Sequence of chain 2.B:
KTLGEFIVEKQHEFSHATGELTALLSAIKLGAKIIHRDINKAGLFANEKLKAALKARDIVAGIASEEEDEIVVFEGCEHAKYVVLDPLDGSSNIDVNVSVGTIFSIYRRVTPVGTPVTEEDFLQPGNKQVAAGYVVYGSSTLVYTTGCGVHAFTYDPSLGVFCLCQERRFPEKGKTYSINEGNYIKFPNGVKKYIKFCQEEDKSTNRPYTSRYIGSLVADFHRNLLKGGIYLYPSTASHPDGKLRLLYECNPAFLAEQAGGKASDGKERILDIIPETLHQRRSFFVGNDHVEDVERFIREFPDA

Binding-site contacts:
Ligand atom C4 contacts residue LEU243 of chain 1.A at 3.6 Å (hydrophobic).
Ligand atom C6 contacts residue TYR239 of chain 1.A at 3.5 Å (hydrophobic).
Ligand atom C3 contacts residue LEU243 of chain 1.A at 3.6 Å (hydrophobic).
Ligand atom P2 contacts residue TYR259 of chain 1.A at 3.8 Å.
Ligand atom O3 contacts residue ASP113 of chain 1.A at 2.5 Å (salt-bridge).
Ligand atom C1 contacts residue GLU275 of chain 1.A at 3.1 Å.
Ligand atom O6P contacts residue TYR259 of chain 1.A at 2.5 Å (h-bond).
Ligand atom P1 contacts residue GLY114 of chain 1.A at 3.6 Å.
Ligand atom P2 contacts residue ASN206 of chain 1.A at 3.7 Å.
Ligand atom P1 contacts residue MG1 of chain 1.F at 2.9 Å.
Ligand atom C4 contacts residue GLY241 of chain 1.A at 3.4 Å.
Ligand atom O2P contacts residue SER115 of chain 1.A at 3.2 Å (h-bond).
Ligand atom O5P contacts residue ARG238 of chain 2.B at 3.2 Å (salt-bridge).
Ligand atom O5 contacts residue LYS269 of chain 1.A at 2.9 Å (salt-bridge).
Ligand atom O1P contacts residue GLU89 of chain 1.A at 3.3 Å (salt-bridge).
Ligand atom O6P contacts residue ASN206 of chain 1.A at 3.8 Å.
Ligand atom C3 contacts residue ASP113 of chain 1.A at 3.5 Å.
Ligand atom O4P contacts residue ARG238 of chain 2.B at 2.8 Å (salt-bridge).
Ligand atom C6 contacts residue LYS269 of chain 1.A at 3.7 Å.
Ligand atom O1P contacts residue LEU112 of chain 1.A at 3.2 Å (h-bond).
Ligand atom O3 contacts residue GLY114 of chain 1.A at 3.6 Å (h-bond).
Ligand atom O5P contacts residue TYR239 of chain 1.A at 2.7 Å (h-bond).
Ligand atom O1 contacts residue ASP113 of chain 1.A at 3.0 Å (salt-bridge).
Ligand atom O2P contacts residue ASP113 of chain 1.A at 3.6 Å.
Ligand atom O2 contacts residue GLY114 of chain 1.A at 3.6 Å.
Ligand atom O3 contacts residue LEU243 of chain 1.A at 2.9 Å (h-bond).
Ligand atom O5P contacts residue ASN206 of chain 1.A at 2.9 Å (h-bond).
Ligand atom O4 contacts residue TYR257 of chain 1.A at 2.7 Å (h-bond).
Ligand atom O6 contacts residue LYS269 of chain 1.A at 2.9 Å (salt-bridge).
Ligand atom O1P contacts residue MG1 of chain 1.E at 2.0 Å.
Ligand atom O1 contacts residue MG1 of chain 1.F at 2.1 Å.
Ligand atom C1 contacts residue MG1 of chain 1.F at 3.2 Å.
Ligand atom O1P contacts residue ASP110 of chain 1.A at 3.0 Å (salt-bridge).
Ligand atom O1P contacts residue MG1 of chain 1.F at 2.5 Å.
Ligand atom O1P contacts residue ASP113 of chain 1.A at 3.5 Å.
Ligand atom O4 contacts residue LEU243 of chain 1.A at 3.2 Å (h-bond).
Ligand atom P1 contacts residue MG1 of chain 1.E at 3.4 Å.
Ligand atom O1 contacts residue GLU275 of chain 1.A at 2.9 Å (salt-bridge).
Ligand atom O6 contacts residue TYR259 of chain 1.A at 3.4 Å.
Ligand atom O2P contacts residue GLY114 of chain 1.A at 2.6 Å (h-bond).

Sequence of chain 1.A:
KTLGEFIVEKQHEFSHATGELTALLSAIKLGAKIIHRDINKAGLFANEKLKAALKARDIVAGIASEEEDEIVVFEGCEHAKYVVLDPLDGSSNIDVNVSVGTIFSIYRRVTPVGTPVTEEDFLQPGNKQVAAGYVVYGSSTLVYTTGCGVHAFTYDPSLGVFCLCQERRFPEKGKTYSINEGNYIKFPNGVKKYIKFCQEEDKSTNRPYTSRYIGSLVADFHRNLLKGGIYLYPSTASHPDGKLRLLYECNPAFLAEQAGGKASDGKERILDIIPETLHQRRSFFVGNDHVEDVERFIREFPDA

The small molecule below binds the protein below.
Small molecule (SMILES): O=P(O)(O)OC[C@H]1O[C@](O)(COP(=O)(O)O)[C@@H](O)[C@@H]1O